Binding-site contacts:
Ligand atom N21 contacts residue VAL57 of chain 1.A at 3.9 Å.
Ligand atom C24 contacts residue VAL57 of chain 1.A at 3.8 Å (hydrophobic).
Ligand atom C03 contacts residue ILE49 of chain 1.A at 3.6 Å (hydrophobic).
Ligand atom C18 contacts residue ALA70 of chain 1.A at 3.8 Å (hydrophobic).
Ligand atom C30 contacts residue CYS184 of chain 1.A at 2.5 Å (hydrophobic).
Ligand atom C24 contacts residue ILE49 of chain 1.A at 3.6 Å (hydrophobic).
Ligand atom C31 contacts residue ASP185 of chain 1.A at 3.9 Å.
Ligand atom C09 contacts residue GLU127 of chain 1.A at 3.4 Å.
Ligand atom C11 contacts residue ILE49 of chain 1.A at 3.8 Å (hydrophobic).
Ligand atom C13 contacts residue MET126 of chain 1.A at 3.2 Å (hydrophobic).
Ligand atom C22 contacts residue VAL57 of chain 1.A at 3.7 Å (hydrophobic).
Ligand atom C31 contacts residue LEU174 of chain 1.A at 3.9 Å (hydrophobic).
Ligand atom C17 contacts residue LEU174 of chain 1.A at 3.5 Å (hydrophobic).
Ligand atom C15 contacts residue MET126 of chain 1.A at 3.8 Å (hydrophobic).
Ligand atom C08 contacts residue ILE49 of chain 1.A at 3.5 Å (hydrophobic).
Ligand atom C13 contacts residue ILE49 of chain 1.A at 3.9 Å (hydrophobic).
Ligand atom N16 contacts residue ASP124 of chain 1.A at 3.5 Å (salt-bridge).
Ligand atom N16 contacts residue ALA70 of chain 1.A at 3.8 Å.
Ligand atom C18 contacts residue LEU174 of chain 1.A at 3.6 Å (hydrophobic).
Ligand atom C25 contacts residue GLY50 of chain 1.A at 3.8 Å.
Ligand atom C29 contacts residue CYS184 of chain 1.A at 3.8 Å (hydrophobic).
Ligand atom N16 contacts residue MET126 of chain 1.A at 3.1 Å (h-bond).
Ligand atom C10 contacts residue ILE49 of chain 1.A at 3.6 Å (hydrophobic).
Ligand atom C04 contacts residue ILE49 of chain 1.A at 3.2 Å (hydrophobic).
Ligand atom C31 contacts residue CYS184 of chain 1.A at 1.7 Å (hydrophobic).
Ligand atom O32 contacts residue LYS72 of chain 1.A at 3.5 Å.
Ligand atom C17 contacts residue ALA70 of chain 1.A at 3.4 Å (hydrophobic).
Ligand atom C24 contacts residue GLY50 of chain 1.A at 3.6 Å.
Ligand atom N16 contacts residue LEU125 of chain 1.A at 3.9 Å.
Ligand atom C23 contacts residue ILE49 of chain 1.A at 3.6 Å (hydrophobic).
Ligand atom C05 contacts residue ASP129 of chain 1.A at 3.4 Å.
Ligand atom C30 contacts residue ASP185 of chain 1.A at 3.8 Å.
Ligand atom CL19 contacts residue GLN123 of chain 1.A at 2.9 Å.
Ligand atom N14 contacts residue MET126 of chain 1.A at 2.8 Å (h-bond).
Ligand atom C23 contacts residue VAL57 of chain 1.A at 3.5 Å (hydrophobic).
Ligand atom C09 contacts residue ILE49 of chain 1.A at 3.5 Å (hydrophobic).
Ligand atom C10 contacts residue MET126 of chain 1.A at 3.1 Å (hydrophobic).
Ligand atom C17 contacts residue ASP124 of chain 1.A at 3.3 Å.
Ligand atom N16 contacts residue LEU174 of chain 1.A at 3.9 Å.
Ligand atom C10 contacts residue GLU127 of chain 1.A at 3.5 Å.

A protein and the small-molecule ligand that binds it are described below.
Small molecule (SMILES): CCC(=O)Nc1ccccc1Nc1nc(Nc2ccc(N3CCN(C)CC3)cc2)ncc1Cl

Sequence of chain 1.A:
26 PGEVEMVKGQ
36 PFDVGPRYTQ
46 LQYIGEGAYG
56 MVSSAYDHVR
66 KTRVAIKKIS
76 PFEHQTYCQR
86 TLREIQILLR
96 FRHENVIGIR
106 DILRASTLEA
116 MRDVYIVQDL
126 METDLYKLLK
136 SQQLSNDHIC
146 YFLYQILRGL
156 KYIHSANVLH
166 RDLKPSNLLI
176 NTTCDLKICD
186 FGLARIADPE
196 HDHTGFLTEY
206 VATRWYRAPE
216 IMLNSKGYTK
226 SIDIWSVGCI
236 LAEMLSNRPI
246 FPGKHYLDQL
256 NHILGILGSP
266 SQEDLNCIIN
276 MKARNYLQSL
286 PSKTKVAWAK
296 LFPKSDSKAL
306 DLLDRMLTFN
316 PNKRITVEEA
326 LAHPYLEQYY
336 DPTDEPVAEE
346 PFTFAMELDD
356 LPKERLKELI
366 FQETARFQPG